This small molecule binds to this protein.
Small molecule (SMILES): Nc1nc(N)nc(NC2CC2)n1

Sequence of chain 1.D:
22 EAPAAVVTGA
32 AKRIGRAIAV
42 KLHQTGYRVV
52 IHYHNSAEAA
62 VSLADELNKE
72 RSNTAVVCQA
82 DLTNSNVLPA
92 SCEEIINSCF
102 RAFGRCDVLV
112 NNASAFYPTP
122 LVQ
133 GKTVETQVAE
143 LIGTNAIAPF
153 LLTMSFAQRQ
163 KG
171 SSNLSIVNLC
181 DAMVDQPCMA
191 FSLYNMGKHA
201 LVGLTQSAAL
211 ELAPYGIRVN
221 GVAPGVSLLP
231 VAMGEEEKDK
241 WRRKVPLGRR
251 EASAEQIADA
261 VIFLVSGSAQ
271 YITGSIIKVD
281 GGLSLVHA

Binding-site contacts:
Ligand atom NAH contacts residue ARG34 of chain 1.D at 4.4 Å.
Ligand atom CAK contacts residue NAP1 of chain 1.R at 3.5 Å.
Ligand atom CAJ contacts residue PHE117 of chain 1.D at 3.6 Å (hydrophobic).
Ligand atom CAC contacts residue NAP1 of chain 1.R at 4.2 Å.
Ligand atom NAA contacts residue NAP1 of chain 1.R at 3.1 Å (h-bond).
Ligand atom NAE contacts residue NAP1 of chain 1.R at 2.7 Å (h-bond).
Ligand atom CAD contacts residue PHE117 of chain 1.D at 4.3 Å (hydrophobic).
Ligand atom NAF contacts residue PHE117 of chain 1.D at 3.6 Å.
Ligand atom CAD contacts residue NAP1 of chain 1.R at 3.1 Å.
Ligand atom NAA contacts residue SER115 of chain 1.D at 2.6 Å (h-bond).
Ligand atom CAJ contacts residue GOL1 of chain 1.V at 4.0 Å.
Ligand atom CAI contacts residue PHE117 of chain 1.D at 3.4 Å (hydrophobic).
Ligand atom CAI contacts residue NAP1 of chain 1.R at 3.2 Å.
Ligand atom CAI contacts residue TYR194 of chain 1.D at 4.2 Å (hydrophobic).
Ligand atom CAL contacts residue NAP1 of chain 1.R at 3.0 Å.
Ligand atom CAC contacts residue ARG34 of chain 1.D at 4.0 Å.
Ligand atom NAB contacts residue GOL1 of chain 1.V at 2.9 Å (h-bond).
Ligand atom NAA contacts residue ALA116 of chain 1.D at 4.3 Å.
Ligand atom CAI contacts residue SER115 of chain 1.D at 3.7 Å.
Ligand atom NAE contacts residue SER115 of chain 1.D at 3.9 Å.
Ligand atom CAL contacts residue ARG34 of chain 1.D at 3.6 Å.
Ligand atom NAF contacts residue NAP1 of chain 1.R at 2.6 Å (h-bond).
Ligand atom NAE contacts residue PHE117 of chain 1.D at 3.7 Å.
Ligand atom CAK contacts residue PHE117 of chain 1.D at 3.7 Å (hydrophobic).
Ligand atom NAE contacts residue TYR194 of chain 1.D at 3.2 Å (h-bond).
Ligand atom NAB contacts residue ASP181 of chain 1.D at 3.7 Å.
Ligand atom NAB contacts residue NAP1 of chain 1.R at 3.5 Å.
Ligand atom NAH contacts residue PHE117 of chain 1.D at 3.9 Å.
Ligand atom NAA contacts residue PHE117 of chain 1.D at 3.6 Å.
Ligand atom NAB contacts residue PHE117 of chain 1.D at 3.8 Å.
Ligand atom CAC contacts residue PRO230 of chain 1.D at 4.0 Å (hydrophobic).
Ligand atom CAJ contacts residue NAP1 of chain 1.R at 3.7 Å.
Ligand atom NAG contacts residue GOL1 of chain 1.V at 4.1 Å.
Ligand atom NAH contacts residue NAP1 of chain 1.R at 3.6 Å (h-bond).
Ligand atom NAB contacts residue TYR194 of chain 1.D at 2.7 Å (h-bond).
Ligand atom CAJ contacts residue TYR194 of chain 1.D at 3.3 Å (hydrophobic).
Ligand atom NAG contacts residue PHE117 of chain 1.D at 3.8 Å.
Ligand atom NAG contacts residue NAP1 of chain 1.R at 3.8 Å.
Ligand atom NAA contacts residue TYR194 of chain 1.D at 4.3 Å.